Binding-site contacts:
Ligand atom O5 contacts residue ASN305 of chain 1.F at 2.5 Å (h-bond).
Ligand atom C5 contacts residue ASN305 of chain 1.F at 3.7 Å.
Ligand atom O7 contacts residue ASN305 of chain 1.F at 4.3 Å.
Ligand atom C2 contacts residue ASN305 of chain 1.F at 2.5 Å.
Ligand atom C3 contacts residue ASN305 of chain 1.F at 3.8 Å.
Ligand atom C7 contacts residue ASN305 of chain 1.F at 3.8 Å.
Ligand atom C4 contacts residue ASN305 of chain 1.F at 4.3 Å.
Ligand atom C1 contacts residue ASN305 of chain 1.F at 1.4 Å.
Ligand atom O6 contacts residue ASN305 of chain 1.F at 4.3 Å.
Ligand atom N2 contacts residue ASN305 of chain 1.F at 2.8 Å (h-bond).

This protein binds this small molecule.
Small molecule (SMILES): CC(=O)N[C@@H]1[C@@H](O)[C@H](O)[C@@H](CO)O[C@H]1O

Sequence of chain 1.F:
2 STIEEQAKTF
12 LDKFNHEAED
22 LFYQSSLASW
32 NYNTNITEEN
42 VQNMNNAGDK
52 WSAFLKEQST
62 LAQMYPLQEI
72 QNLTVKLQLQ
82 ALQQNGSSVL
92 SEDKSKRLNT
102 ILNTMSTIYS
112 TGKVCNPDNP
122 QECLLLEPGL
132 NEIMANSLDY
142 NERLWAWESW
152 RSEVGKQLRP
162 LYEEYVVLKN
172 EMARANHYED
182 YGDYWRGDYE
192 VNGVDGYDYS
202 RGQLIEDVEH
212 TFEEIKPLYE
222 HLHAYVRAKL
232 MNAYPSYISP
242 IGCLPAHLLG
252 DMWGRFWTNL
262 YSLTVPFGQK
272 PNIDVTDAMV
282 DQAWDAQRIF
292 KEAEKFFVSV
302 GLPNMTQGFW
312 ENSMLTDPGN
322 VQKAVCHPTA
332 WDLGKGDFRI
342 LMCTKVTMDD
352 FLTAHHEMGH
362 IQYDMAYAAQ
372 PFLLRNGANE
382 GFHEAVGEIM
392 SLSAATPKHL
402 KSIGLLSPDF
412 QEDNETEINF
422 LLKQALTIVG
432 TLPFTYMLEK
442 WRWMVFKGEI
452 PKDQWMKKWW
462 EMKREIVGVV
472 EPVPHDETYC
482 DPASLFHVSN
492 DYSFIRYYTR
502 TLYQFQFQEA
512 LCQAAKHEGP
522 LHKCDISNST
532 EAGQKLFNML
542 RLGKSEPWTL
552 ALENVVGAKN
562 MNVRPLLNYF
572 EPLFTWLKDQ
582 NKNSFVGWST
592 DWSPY